Binding-site contacts:
Ligand atom C35 contacts residue CYS102 of chain 1.A at 1.9 Å (hydrophobic).
Ligand atom O03 contacts residue ARG146 of chain 1.A at 3.6 Å.
Ligand atom N08 contacts residue ALA48 of chain 1.A at 3.8 Å.
Ligand atom N08 contacts residue GLN96 of chain 1.A at 3.7 Å.
Ligand atom C10 contacts residue THR95 of chain 1.A at 3.5 Å.
Ligand atom C01 contacts residue LYS50 of chain 1.A at 3.5 Å.
Ligand atom C10 contacts residue ALA48 of chain 1.A at 3.4 Å (hydrophobic).
Ligand atom C12 contacts residue LYS50 of chain 1.A at 3.7 Å.
Ligand atom C29 contacts residue GLY101 of chain 1.A at 3.8 Å.
Ligand atom C20 contacts residue ARG146 of chain 1.A at 3.5 Å.
Ligand atom C30 contacts residue GLY101 of chain 1.A at 3.6 Å.
Ligand atom F36 contacts residue THR95 of chain 1.A at 3.5 Å.
Ligand atom C10 contacts residue LEU93 of chain 1.A at 3.5 Å (hydrophobic).
Ligand atom C28 contacts residue LEU23 of chain 1.A at 3.7 Å (hydrophobic).
Ligand atom O06 contacts residue LEU23 of chain 1.A at 3.6 Å.
Ligand atom C25 contacts residue GLN96 of chain 1.A at 3.2 Å.
Ligand atom C10 contacts residue LYS50 of chain 1.A at 3.6 Å.
Ligand atom C29 contacts residue MET98 of chain 1.A at 3.5 Å (hydrophobic).
Ligand atom C35 contacts residue ASP105 of chain 1.A at 3.3 Å.
Ligand atom C32 contacts residue GLY101 of chain 1.A at 3.5 Å.
Ligand atom C23 contacts residue LEU149 of chain 1.A at 3.6 Å (hydrophobic).
Ligand atom N11 contacts residue MET98 of chain 1.A at 2.8 Å (h-bond).
Ligand atom C24 contacts residue THR95 of chain 1.A at 3.7 Å.
Ligand atom C07 contacts residue THR95 of chain 1.A at 3.5 Å.
Ligand atom F36 contacts residue LEU93 of chain 1.A at 3.0 Å.
Ligand atom O06 contacts residue MET98 of chain 1.A at 3.7 Å.
Ligand atom N11 contacts residue LEU97 of chain 1.A at 3.8 Å.
Ligand atom C25 contacts residue THR95 of chain 1.A at 3.6 Å.
Ligand atom C07 contacts residue LEU93 of chain 1.A at 3.6 Å (hydrophobic).
Ligand atom F36 contacts residue ILE94 of chain 1.A at 3.5 Å.
Ligand atom C34 contacts residue CYS102 of chain 1.A at 3.3 Å (hydrophobic).
Ligand atom C31 contacts residue PRO99 of chain 1.A at 3.3 Å (hydrophobic).
Ligand atom C04 contacts residue MET71 of chain 1.A at 3.7 Å (hydrophobic).
Ligand atom C25 contacts residue LEU149 of chain 1.A at 3.8 Å (hydrophobic).
Ligand atom C24 contacts residue LEU149 of chain 1.A at 3.5 Å (hydrophobic).
Ligand atom N08 contacts residue MET98 of chain 1.A at 2.9 Å (h-bond).
Ligand atom C25 contacts residue ALA48 of chain 1.A at 3.5 Å (hydrophobic).
Ligand atom N08 contacts residue LEU97 of chain 1.A at 3.8 Å.
Ligand atom O03 contacts residue ASN147 of chain 1.A at 3.3 Å (h-bond).
Ligand atom O06 contacts residue LEU97 of chain 1.A at 3.7 Å.

Sequence of chain 1.A:
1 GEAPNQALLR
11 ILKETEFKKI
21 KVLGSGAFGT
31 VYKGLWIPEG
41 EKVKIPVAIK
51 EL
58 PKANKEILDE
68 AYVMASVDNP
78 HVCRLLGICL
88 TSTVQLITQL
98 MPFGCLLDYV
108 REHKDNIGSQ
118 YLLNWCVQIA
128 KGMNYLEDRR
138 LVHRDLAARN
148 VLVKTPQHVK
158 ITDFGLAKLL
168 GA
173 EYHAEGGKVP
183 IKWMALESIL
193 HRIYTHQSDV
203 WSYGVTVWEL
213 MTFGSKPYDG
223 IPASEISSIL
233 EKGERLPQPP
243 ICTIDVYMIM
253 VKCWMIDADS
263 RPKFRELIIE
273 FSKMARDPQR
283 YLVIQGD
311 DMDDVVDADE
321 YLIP

A small-molecule ligand and the protein it binds are described below.
Small molecule (SMILES): CCC(=O)Nc1ccc(OC)c(Nc2cc(-c3[nH]c(CCCO)nc3-c3ccc(F)cc3)ccn2)c1